The small molecule below binds the protein below.
Small molecule (SMILES): CC(=O)N[C@H]1[C@H](O[C@H]2[C@H](O)[C@@H](NC(C)=O)CO[C@@H]2CO[C@@H]2O[C@@H](C)[C@@H](O)[C@@H](O)[C@@H]2O)O[C@H](CO)[C@@H](O[C@@H]2O[C@H](CO[C@H]3O[C@H](CO[C@H]4O[C@H](CO)[C@@H](O)[C@H](O)[C@@H]4O)[C@@H](O)[C@H](O)[C@@H]3O)[C@@H](O)[C@H](O[C@H]3O[C@H](CO)[C@@H](O)[C@H](O)[C@@H]3O[C@@H]3O[C@H](CO)[C@@H](O)[C@H](O)[C@H]3NC(C)=O)[C@@H]2O)[C@@H]1O

Binding-site contacts:
Ligand atom O6 contacts residue TYR135 of chain 1.D at 4.2 Å.
Ligand atom O5 contacts residue TYR135 of chain 1.D at 3.8 Å.
Ligand atom C2 contacts residue ASN118 of chain 1.D at 2.5 Å.
Ligand atom C5 contacts residue ASN118 of chain 1.D at 3.7 Å.
Ligand atom C4 contacts residue ASN118 of chain 1.D at 4.2 Å.
Ligand atom C3 contacts residue ASN118 of chain 1.D at 3.8 Å.
Ligand atom C8 contacts residue THR105 of chain 1.D at 4.3 Å.
Ligand atom C1 contacts residue ASN118 of chain 1.D at 1.4 Å.
Ligand atom C5 contacts residue TYR135 of chain 1.D at 4.0 Å (hydrophobic).
Ligand atom O5 contacts residue TYR135 of chain 1.D at 4.3 Å.
Ligand atom O7 contacts residue ASN118 of chain 1.D at 4.5 Å.
Ligand atom C8 contacts residue ASP290 of chain 1.D at 3.6 Å.
Ligand atom O7 contacts residue THR105 of chain 1.D at 3.3 Å.
Ligand atom C2 contacts residue TYR135 of chain 1.D at 3.7 Å (hydrophobic).
Ligand atom C7 contacts residue ASN118 of chain 1.D at 4.0 Å.
Ligand atom N2 contacts residue ASN118 of chain 1.D at 2.8 Å (h-bond).
Ligand atom O2 contacts residue TYR135 of chain 1.D at 3.1 Å.
Ligand atom C1 contacts residue TYR135 of chain 1.D at 3.5 Å (hydrophobic).
Ligand atom C6 contacts residue TYR135 of chain 1.D at 3.3 Å (hydrophobic).
Ligand atom O5 contacts residue ASN118 of chain 1.D at 2.4 Å (h-bond).
Ligand atom C7 contacts residue THR105 of chain 1.D at 4.1 Å.

Sequence of chain 1.D:
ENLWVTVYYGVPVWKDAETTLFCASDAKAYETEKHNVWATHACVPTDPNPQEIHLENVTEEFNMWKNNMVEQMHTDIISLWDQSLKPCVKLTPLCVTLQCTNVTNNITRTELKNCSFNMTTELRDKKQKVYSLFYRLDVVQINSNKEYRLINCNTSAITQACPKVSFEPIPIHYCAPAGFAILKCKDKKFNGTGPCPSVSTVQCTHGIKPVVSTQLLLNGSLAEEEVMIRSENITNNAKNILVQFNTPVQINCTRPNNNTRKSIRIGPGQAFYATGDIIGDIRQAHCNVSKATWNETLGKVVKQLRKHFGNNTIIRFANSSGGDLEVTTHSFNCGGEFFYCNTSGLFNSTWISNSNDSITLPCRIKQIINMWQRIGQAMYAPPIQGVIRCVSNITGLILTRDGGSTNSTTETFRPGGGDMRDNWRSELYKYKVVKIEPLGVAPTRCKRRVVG